This protein binds this small molecule.
Small molecule (SMILES): CC(=O)N[C@@H]1[C@@H](O)[C@H](O)[C@@H](CO)O[C@H]1O

Binding-site contacts:
Ligand atom C5 contacts residue PHE1077 of chain 1.B at 3.9 Å (hydrophobic).
Ligand atom O5 contacts residue PHE1077 of chain 1.B at 3.8 Å.
Ligand atom C8 contacts residue ASN1072 of chain 1.B at 3.6 Å.
Ligand atom C7 contacts residue ASN1072 of chain 1.B at 3.5 Å.
Ligand atom O5 contacts residue ASN1072 of chain 1.B at 2.4 Å (h-bond).
Ligand atom O6 contacts residue PHE1077 of chain 1.B at 4.1 Å.
Ligand atom C3 contacts residue HIS1075 of chain 1.B at 4.4 Å.
Ligand atom C7 contacts residue GLY1073 of chain 1.B at 4.2 Å.
Ligand atom C8 contacts residue GLY1073 of chain 1.B at 4.0 Å.
Ligand atom C4 contacts residue ASN1072 of chain 1.B at 4.2 Å.
Ligand atom C1 contacts residue ASN1072 of chain 1.B at 1.4 Å.
Ligand atom C1 contacts residue GLY1073 of chain 1.B at 4.3 Å.
Ligand atom C1 contacts residue PHE1077 of chain 1.B at 4.4 Å (hydrophobic).
Ligand atom N2 contacts residue GLY1073 of chain 1.B at 3.6 Å (h-bond).
Ligand atom C6 contacts residue PHE1077 of chain 1.B at 3.6 Å (hydrophobic).
Ligand atom C3 contacts residue ASN1072 of chain 1.B at 3.8 Å.
Ligand atom C2 contacts residue ASN1072 of chain 1.B at 2.5 Å.
Ligand atom C2 contacts residue GLY1073 of chain 1.B at 4.5 Å.
Ligand atom O7 contacts residue ASN1072 of chain 1.B at 3.7 Å.
Ligand atom C5 contacts residue ASN1072 of chain 1.B at 3.7 Å.
Ligand atom N2 contacts residue ASN1072 of chain 1.B at 2.9 Å (h-bond).

Sequence of chain 1.B:
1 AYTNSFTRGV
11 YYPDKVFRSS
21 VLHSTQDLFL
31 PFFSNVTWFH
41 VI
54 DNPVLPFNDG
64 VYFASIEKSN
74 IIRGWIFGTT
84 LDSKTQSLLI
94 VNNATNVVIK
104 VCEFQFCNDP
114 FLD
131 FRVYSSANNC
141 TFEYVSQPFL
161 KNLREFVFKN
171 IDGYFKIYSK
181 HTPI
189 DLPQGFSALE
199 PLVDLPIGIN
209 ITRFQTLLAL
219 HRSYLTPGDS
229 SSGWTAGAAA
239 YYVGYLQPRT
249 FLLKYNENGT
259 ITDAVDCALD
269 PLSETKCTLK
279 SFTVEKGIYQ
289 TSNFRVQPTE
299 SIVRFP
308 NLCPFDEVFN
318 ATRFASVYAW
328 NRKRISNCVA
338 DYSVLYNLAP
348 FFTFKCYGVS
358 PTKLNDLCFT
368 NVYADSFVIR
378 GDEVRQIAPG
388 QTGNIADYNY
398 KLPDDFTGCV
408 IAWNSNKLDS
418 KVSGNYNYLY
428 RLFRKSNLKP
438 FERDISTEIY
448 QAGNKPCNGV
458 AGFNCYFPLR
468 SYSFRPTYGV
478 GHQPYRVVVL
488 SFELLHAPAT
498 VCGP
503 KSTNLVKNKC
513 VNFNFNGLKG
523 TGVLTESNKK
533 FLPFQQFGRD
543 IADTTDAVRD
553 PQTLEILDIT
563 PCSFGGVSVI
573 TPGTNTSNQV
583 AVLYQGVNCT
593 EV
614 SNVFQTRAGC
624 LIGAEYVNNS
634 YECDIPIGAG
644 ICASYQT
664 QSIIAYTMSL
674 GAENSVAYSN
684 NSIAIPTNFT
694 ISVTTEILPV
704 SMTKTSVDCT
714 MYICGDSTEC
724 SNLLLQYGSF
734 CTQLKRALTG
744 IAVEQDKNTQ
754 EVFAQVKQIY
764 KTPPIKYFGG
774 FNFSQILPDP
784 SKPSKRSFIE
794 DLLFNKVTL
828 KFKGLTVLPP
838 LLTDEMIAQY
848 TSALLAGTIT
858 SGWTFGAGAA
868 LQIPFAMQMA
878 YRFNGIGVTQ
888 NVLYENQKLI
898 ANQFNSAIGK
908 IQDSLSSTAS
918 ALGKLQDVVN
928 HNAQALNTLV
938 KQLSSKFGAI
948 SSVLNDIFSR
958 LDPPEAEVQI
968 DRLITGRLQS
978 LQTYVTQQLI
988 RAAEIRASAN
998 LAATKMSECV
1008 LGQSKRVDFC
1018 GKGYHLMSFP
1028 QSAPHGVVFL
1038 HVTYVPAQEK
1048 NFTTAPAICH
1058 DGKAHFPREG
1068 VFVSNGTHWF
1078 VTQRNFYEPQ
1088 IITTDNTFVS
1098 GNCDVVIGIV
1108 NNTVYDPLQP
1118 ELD